Binding-site contacts:
Ligand atom C3 contacts residue THR195 of chain 1.B at 4.1 Å.
Ligand atom C1 contacts residue ASN193 of chain 1.B at 1.4 Å.
Ligand atom C6 contacts residue GLU283 of chain 1.B at 3.5 Å.
Ligand atom C2 contacts residue THR195 of chain 1.B at 4.0 Å.
Ligand atom C1 contacts residue THR195 of chain 1.B at 3.2 Å.
Ligand atom C5 contacts residue GLN282 of chain 1.B at 4.5 Å.
Ligand atom O6 contacts residue GLN282 of chain 1.B at 3.7 Å.
Ligand atom C1 contacts residue GLN282 of chain 1.B at 4.2 Å.
Ligand atom O7 contacts residue ASN193 of chain 1.B at 4.2 Å.
Ligand atom N2 contacts residue ASN193 of chain 1.B at 3.0 Å (h-bond).
Ligand atom O5 contacts residue ASN193 of chain 1.B at 2.4 Å (h-bond).
Ligand atom O5 contacts residue GLN282 of chain 1.B at 3.6 Å.
Ligand atom C6 contacts residue GLN282 of chain 1.B at 4.1 Å.
Ligand atom C3 contacts residue ASN193 of chain 1.B at 3.9 Å.
Ligand atom C7 contacts residue ASN193 of chain 1.B at 3.9 Å.
Ligand atom C4 contacts residue THR195 of chain 1.B at 4.4 Å.
Ligand atom C2 contacts residue ASN193 of chain 1.B at 2.6 Å.
Ligand atom C4 contacts residue ASN193 of chain 1.B at 4.3 Å.
Ligand atom C5 contacts residue THR195 of chain 1.B at 3.5 Å.
Ligand atom C5 contacts residue ASN193 of chain 1.B at 3.7 Å.
Ligand atom O5 contacts residue THR195 of chain 1.B at 3.6 Å.
Ligand atom N2 contacts residue THR195 of chain 1.B at 4.3 Å.
Ligand atom O6 contacts residue GLU283 of chain 1.B at 3.0 Å (salt-bridge).

This small molecule binds to this protein.
Small molecule (SMILES): CC(=O)N[C@@H]1[C@@H](O)[C@H](O)[C@@H](CO)O[C@H]1O

Sequence of chain 1.B:
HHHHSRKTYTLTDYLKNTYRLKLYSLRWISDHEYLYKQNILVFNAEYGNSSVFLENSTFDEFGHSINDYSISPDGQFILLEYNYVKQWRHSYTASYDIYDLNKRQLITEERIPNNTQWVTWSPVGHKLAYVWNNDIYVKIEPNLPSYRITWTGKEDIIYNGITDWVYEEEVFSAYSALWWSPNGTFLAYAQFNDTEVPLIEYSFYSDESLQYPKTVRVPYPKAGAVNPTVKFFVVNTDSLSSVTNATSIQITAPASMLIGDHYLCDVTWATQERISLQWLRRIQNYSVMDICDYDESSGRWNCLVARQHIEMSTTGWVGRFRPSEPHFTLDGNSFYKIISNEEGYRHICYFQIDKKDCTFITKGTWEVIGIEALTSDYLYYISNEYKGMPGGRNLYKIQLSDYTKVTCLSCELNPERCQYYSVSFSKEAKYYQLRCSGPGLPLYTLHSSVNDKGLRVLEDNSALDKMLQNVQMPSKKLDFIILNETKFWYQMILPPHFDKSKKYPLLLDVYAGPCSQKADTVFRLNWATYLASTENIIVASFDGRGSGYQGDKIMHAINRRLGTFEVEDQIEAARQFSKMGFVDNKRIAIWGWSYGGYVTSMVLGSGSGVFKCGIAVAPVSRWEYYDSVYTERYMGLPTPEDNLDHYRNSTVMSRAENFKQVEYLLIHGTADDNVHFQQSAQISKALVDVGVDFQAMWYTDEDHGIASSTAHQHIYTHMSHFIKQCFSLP